Sequence of chain 1.A:
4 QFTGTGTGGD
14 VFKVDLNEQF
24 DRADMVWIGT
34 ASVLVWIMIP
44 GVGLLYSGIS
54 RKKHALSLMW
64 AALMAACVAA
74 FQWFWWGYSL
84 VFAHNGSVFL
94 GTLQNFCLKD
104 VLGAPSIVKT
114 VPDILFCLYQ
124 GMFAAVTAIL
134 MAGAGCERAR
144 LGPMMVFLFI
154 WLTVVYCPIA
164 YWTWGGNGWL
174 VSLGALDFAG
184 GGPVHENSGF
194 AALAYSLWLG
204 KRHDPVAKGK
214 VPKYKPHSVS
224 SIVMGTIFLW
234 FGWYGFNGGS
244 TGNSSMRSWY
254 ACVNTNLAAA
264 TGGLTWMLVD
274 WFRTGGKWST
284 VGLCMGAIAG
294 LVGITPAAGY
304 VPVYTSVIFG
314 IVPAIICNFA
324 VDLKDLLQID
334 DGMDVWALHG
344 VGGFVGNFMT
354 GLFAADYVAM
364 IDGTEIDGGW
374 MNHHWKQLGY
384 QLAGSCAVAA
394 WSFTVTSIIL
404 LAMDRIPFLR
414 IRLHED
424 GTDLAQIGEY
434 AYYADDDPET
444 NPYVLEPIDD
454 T

Sequence of chain 2.A:
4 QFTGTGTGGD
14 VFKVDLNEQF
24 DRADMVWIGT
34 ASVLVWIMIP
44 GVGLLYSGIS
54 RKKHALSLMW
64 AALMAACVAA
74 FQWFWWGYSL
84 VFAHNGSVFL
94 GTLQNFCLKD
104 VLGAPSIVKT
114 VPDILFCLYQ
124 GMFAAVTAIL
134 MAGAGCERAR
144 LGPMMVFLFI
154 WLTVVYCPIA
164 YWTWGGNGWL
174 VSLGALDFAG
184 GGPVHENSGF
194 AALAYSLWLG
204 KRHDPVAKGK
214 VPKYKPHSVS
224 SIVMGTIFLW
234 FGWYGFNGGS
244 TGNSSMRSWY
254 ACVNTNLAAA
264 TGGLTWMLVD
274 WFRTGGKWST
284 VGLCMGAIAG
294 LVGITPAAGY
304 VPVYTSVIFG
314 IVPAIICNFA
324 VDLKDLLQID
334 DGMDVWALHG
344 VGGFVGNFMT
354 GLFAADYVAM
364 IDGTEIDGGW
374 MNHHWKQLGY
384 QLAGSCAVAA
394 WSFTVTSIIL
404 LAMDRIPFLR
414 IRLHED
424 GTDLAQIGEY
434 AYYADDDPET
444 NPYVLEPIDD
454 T

Binding-site contacts:
Ligand atom C34 contacts residue CYS100 of chain 1.A at 4.3 Å (hydrophobic).
Ligand atom C43 contacts residue TRP78 of chain 1.A at 4.0 Å (hydrophobic).
Ligand atom C31 contacts residue CYS100 of chain 1.A at 4.4 Å (hydrophobic).
Ligand atom O16 contacts residue TYR307 of chain 2.A at 4.2 Å.
Ligand atom C37 contacts residue CYS100 of chain 1.A at 3.7 Å (hydrophobic).
Ligand atom C25 contacts residue TYR307 of chain 2.A at 4.5 Å (hydrophobic).
Ligand atom C34 contacts residue TYR307 of chain 2.A at 4.2 Å (hydrophobic).
Ligand atom C22 contacts residue TYR307 of chain 2.A at 4.0 Å (hydrophobic).
Ligand atom O16 contacts residue LYS102 of chain 1.A at 4.4 Å.
Ligand atom C40 contacts residue CYS100 of chain 1.A at 4.3 Å (hydrophobic).
Ligand atom C28 contacts residue TYR307 of chain 2.A at 4.2 Å (hydrophobic).
Ligand atom C43 contacts residue PHE77 of chain 1.A at 4.4 Å (hydrophobic).
Ligand atom C40 contacts residue PHE77 of chain 1.A at 4.4 Å (hydrophobic).
Ligand atom C18 contacts residue TYR307 of chain 2.A at 4.4 Å (hydrophobic).
Ligand atom C19 contacts residue TYR307 of chain 2.A at 4.4 Å (hydrophobic).

The small molecule below binds the protein below.
Small molecule (SMILES): CCCCCCCCCCO[C@@H]1O[C@H](CO)[C@@H](O[C@H]2O[C@H](CO)[C@@H](O)[C@H](O)[C@H]2O)[C@H](O)[C@H]1O